Binding-site contacts:
Ligand atom CD2 contacts residue ILE84 of chain 59.A at 3.9 Å (hydrophobic).
Ligand atom O contacts residue SER86 of chain 59.A at 2.8 Å (h-bond).
Ligand atom NH2 contacts residue PHE100 of chain 59.A at 2.8 Å (h-bond).
Ligand atom N contacts residue SER86 of chain 59.A at 4.0 Å.
Ligand atom NE contacts residue ASN101 of chain 59.A at 3.0 Å (h-bond).
Ligand atom NE contacts residue SER86 of chain 59.A at 3.6 Å.
Ligand atom C contacts residue SER86 of chain 59.A at 3.6 Å.
Ligand atom C contacts residue THR88 of chain 59.A at 4.2 Å.
Ligand atom CA contacts residue SER233 of chain 58.C at 3.6 Å.
Ligand atom CB contacts residue SER233 of chain 58.C at 4.1 Å.
Ligand atom N contacts residue LYS234 of chain 58.C at 3.6 Å.
Ligand atom NH2 contacts residue LEU87 of chain 59.A at 3.9 Å.
Ligand atom NH2 contacts residue LYS98 of chain 59.A at 2.7 Å (salt-bridge).
Ligand atom NH2 contacts residue SER86 of chain 59.A at 3.5 Å (h-bond).
Ligand atom O contacts residue THR88 of chain 59.A at 3.7 Å.
Ligand atom CA contacts residue LYS234 of chain 58.C at 2.5 Å.
Ligand atom NH1 contacts residue LEU87 of chain 59.A at 3.9 Å.
Ligand atom NH1 contacts residue LYS98 of chain 59.A at 3.7 Å.
Ligand atom CZ contacts residue LYS98 of chain 59.A at 3.7 Å.
Ligand atom O contacts residue LYS98 of chain 59.A at 3.8 Å.
Ligand atom CB contacts residue LYS234 of chain 58.C at 3.9 Å.
Ligand atom CB contacts residue SER86 of chain 59.A at 3.9 Å.
Ligand atom NH2 contacts residue ASN101 of chain 59.A at 3.7 Å.
Ligand atom CD contacts residue ASN101 of chain 59.A at 3.2 Å.
Ligand atom CA contacts residue SER86 of chain 59.A at 4.0 Å.
Ligand atom CZ contacts residue ASN101 of chain 59.A at 3.7 Å.
Ligand atom CD contacts residue SER86 of chain 59.A at 3.5 Å.
Ligand atom CZ contacts residue PHE100 of chain 59.A at 4.1 Å (hydrophobic).
Ligand atom N contacts residue SER233 of chain 58.C at 3.0 Å (h-bond).
Ligand atom NH2 contacts residue LYS97 of chain 59.A at 3.6 Å (salt-bridge).
Ligand atom N contacts residue LYS234 of chain 58.C at 1.5 Å.
Ligand atom O contacts residue LYS234 of chain 58.C at 3.4 Å.
Ligand atom C contacts residue LYS234 of chain 58.C at 3.0 Å.
Ligand atom C contacts residue LYS98 of chain 59.A at 3.7 Å.
Ligand atom CZ contacts residue LEU87 of chain 59.A at 4.2 Å (hydrophobic).
Ligand atom CZ contacts residue SER86 of chain 59.A at 3.2 Å.
Ligand atom CD1 contacts residue ILE84 of chain 59.A at 4.0 Å (hydrophobic).
Ligand atom CG contacts residue SER86 of chain 59.A at 4.2 Å.
Ligand atom NH1 contacts residue SER86 of chain 59.A at 3.4 Å (h-bond).
Ligand atom NH1 contacts residue THR88 of chain 59.A at 3.8 Å.

Sequence of chain 58.C:
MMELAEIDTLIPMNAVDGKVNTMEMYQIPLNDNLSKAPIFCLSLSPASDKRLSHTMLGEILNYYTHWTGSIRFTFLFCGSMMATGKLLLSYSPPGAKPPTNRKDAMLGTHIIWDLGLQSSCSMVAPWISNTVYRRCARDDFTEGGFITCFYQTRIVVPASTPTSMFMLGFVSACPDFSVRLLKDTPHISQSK

The protein below binds the small molecule below.
Small molecule (SMILES): CC[C@H](C)[C@H](NC(=O)[C@@H](N)CC(C)C)C(=O)NCC(=O)N[C@@H](CCCN=C(N)N)C(=O)N[C@H](C=O)[C@@H](C)O

Sequence of chain 59.A:
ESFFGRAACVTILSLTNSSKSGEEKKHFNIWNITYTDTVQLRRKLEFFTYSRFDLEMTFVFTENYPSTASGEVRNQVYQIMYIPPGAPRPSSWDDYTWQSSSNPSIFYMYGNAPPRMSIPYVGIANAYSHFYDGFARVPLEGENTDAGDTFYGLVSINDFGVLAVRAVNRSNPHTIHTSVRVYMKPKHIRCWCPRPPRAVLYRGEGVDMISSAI